A small-molecule ligand and the protein it binds are described below.
Small molecule (SMILES): Nc1ncnc2c1ncn2[C@@H]1O[C@H](COP(=O)(O)OP(=O)(O)OP(=O)(O)OP(=O)(O)OP(=O)(O)OP(=O)(O)O)[C@@H](O)[C@H]1O

Sequence of chain 1.A:
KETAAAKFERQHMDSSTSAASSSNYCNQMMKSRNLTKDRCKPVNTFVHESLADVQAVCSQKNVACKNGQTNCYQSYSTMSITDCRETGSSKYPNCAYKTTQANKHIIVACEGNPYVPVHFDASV

Binding-site contacts:
Ligand atom O14 contacts residue GLN11 of chain 1.A at 3.7 Å.
Ligand atom O09 contacts residue HIS12 of chain 1.A at 2.9 Å.
Ligand atom N05 contacts residue ASN67 of chain 1.A at 3.5 Å (h-bond).
Ligand atom O17 contacts residue LYS41 of chain 1.A at 3.4 Å.
Ligand atom P05 contacts residue HIS12 of chain 1.A at 3.4 Å.
Ligand atom O11 contacts residue PHE120 of chain 1.A at 2.7 Å (h-bond).
Ligand atom O13 contacts residue HIS119 of chain 1.A at 2.8 Å.
Ligand atom P06 contacts residue LYS41 of chain 1.A at 3.3 Å.
Ligand atom N05 contacts residue GLN69 of chain 1.A at 3.6 Å (h-bond).
Ligand atom C08 contacts residue GLN69 of chain 1.A at 3.4 Å.
Ligand atom O08 contacts residue GLN11 of chain 1.A at 3.0 Å (h-bond).
Ligand atom O13 contacts residue PHE120 of chain 1.A at 3.4 Å (h-bond).
Ligand atom C08 contacts residue ALA109 of chain 1.A at 3.5 Å (hydrophobic).
Ligand atom O02 contacts residue HIS119 of chain 1.A at 3.1 Å (h-bond).
Ligand atom O10 contacts residue LYS41 of chain 1.A at 2.8 Å (salt-bridge).
Ligand atom O14 contacts residue HIS119 of chain 1.A at 3.5 Å (h-bond).
Ligand atom N04 contacts residue ASN71 of chain 1.A at 3.5 Å (h-bond).
Ligand atom P05 contacts residue GLN11 of chain 1.A at 3.7 Å.
Ligand atom O14 contacts residue PHE120 of chain 1.A at 2.9 Å (h-bond).
Ligand atom O04 contacts residue HIS119 of chain 1.A at 3.5 Å.
Ligand atom O09 contacts residue ASN44 of chain 1.A at 3.7 Å.
Ligand atom N04 contacts residue GLN69 of chain 1.A at 3.5 Å (h-bond).
Ligand atom O15 contacts residue LYS7 of chain 1.A at 3.4 Å (salt-bridge).
Ligand atom C04 contacts residue HIS119 of chain 1.A at 3.5 Å.
Ligand atom O16 contacts residue HIS119 of chain 1.A at 3.2 Å (h-bond).
Ligand atom N05 contacts residue CYS65 of chain 1.A at 3.3 Å (h-bond).
Ligand atom P06 contacts residue HIS12 of chain 1.A at 3.5 Å.
Ligand atom N02 contacts residue ASN67 of chain 1.A at 3.5 Å (h-bond).
Ligand atom O09 contacts residue LYS41 of chain 1.A at 2.9 Å (salt-bridge).
Ligand atom N04 contacts residue ALA109 of chain 1.A at 3.5 Å.
Ligand atom O10 contacts residue VAL43 of chain 1.A at 2.9 Å (h-bond).
Ligand atom N01 contacts residue HIS119 of chain 1.A at 3.6 Å.
Ligand atom O12 contacts residue THR45 of chain 1.A at 3.4 Å (h-bond).
Ligand atom N05 contacts residue ASN71 of chain 1.A at 3.3 Å (h-bond).
Ligand atom N02 contacts residue HIS119 of chain 1.A at 3.5 Å.
Ligand atom N05 contacts residue ALA109 of chain 1.A at 3.4 Å.
Ligand atom O15 contacts residue GLN11 of chain 1.A at 3.7 Å.
Ligand atom O14 contacts residue HIS12 of chain 1.A at 2.9 Å (h-bond).
Ligand atom O12 contacts residue ASN44 of chain 1.A at 3.5 Å (h-bond).
Ligand atom O12 contacts residue HIS12 of chain 1.A at 3.0 Å.